Sequence of chain 1.K:
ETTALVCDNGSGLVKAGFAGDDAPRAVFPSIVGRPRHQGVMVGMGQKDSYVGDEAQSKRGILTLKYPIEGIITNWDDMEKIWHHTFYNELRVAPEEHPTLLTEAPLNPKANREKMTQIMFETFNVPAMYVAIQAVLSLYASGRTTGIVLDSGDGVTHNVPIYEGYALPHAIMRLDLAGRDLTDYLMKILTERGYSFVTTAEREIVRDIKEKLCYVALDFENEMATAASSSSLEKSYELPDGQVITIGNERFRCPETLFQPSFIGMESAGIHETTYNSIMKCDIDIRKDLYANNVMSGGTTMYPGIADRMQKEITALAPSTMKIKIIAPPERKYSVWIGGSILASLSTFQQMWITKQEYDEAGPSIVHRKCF

This small molecule binds to this protein.
Small molecule (SMILES): C[C@@H]1NC(=O)[C@H](C[C@@](C)(O)CO)NC(=O)[C@@H]2CC3=C(N=C4C=CC=CC43)SC[C@H](NC(=O)[C@@H]([C@H](C)O)NC1=O)C(=O)N1C[C@H](O)C[C@H]1C(=O)N[C@@H](C)C(=O)N2

Binding-site contacts:
Ligand atom CB contacts residue ILE77 of chain 1.K at 4.1 Å (hydrophobic).
Ligand atom CB contacts residue GLU74 of chain 1.K at 3.7 Å.
Ligand atom CB contacts residue THR79 of chain 1.K at 4.4 Å.
Ligand atom CA contacts residue THR79 of chain 1.K at 4.3 Å.